Sequence of chain 2.C:
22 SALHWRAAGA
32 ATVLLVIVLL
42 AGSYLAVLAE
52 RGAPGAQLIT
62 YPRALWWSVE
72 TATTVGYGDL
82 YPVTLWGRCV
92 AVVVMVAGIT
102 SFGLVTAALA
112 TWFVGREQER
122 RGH

Sequence of chain 1.C:
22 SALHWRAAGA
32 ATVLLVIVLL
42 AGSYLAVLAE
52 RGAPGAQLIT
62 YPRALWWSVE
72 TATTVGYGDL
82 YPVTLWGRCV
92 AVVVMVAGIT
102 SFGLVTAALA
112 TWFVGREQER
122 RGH

Binding-site contacts:
Ligand atom C12 contacts residue TBA1 of chain 4.F at 0.6 Å.
Ligand atom C34 contacts residue TBA1 of chain 3.F at 0.7 Å.
Ligand atom C12 contacts residue TBA1 of chain 3.F at 0.5 Å.
Ligand atom C31 contacts residue TBA1 of chain 2.F at 1.2 Å.
Ligand atom C11 contacts residue TBA1 of chain 4.F at 0.5 Å.
Ligand atom C12 contacts residue TBA1 of chain 2.F at 0.4 Å.
Ligand atom C24 contacts residue TBA1 of chain 4.F at 0.3 Å.
Ligand atom C42 contacts residue TBA1 of chain 3.F at 0.5 Å.
Ligand atom C21 contacts residue TBA1 of chain 4.F at 0.5 Å.
Ligand atom C42 contacts residue TBA1 of chain 2.F at 0.5 Å.
Ligand atom C14 contacts residue TBA1 of chain 2.F at 0.7 Å.
Ligand atom C22 contacts residue TBA1 of chain 4.F at 0.7 Å.
Ligand atom C24 contacts residue TBA1 of chain 2.F at 0.7 Å.
Ligand atom C21 contacts residue TBA1 of chain 3.F at 1.2 Å.
Ligand atom C13 contacts residue TBA1 of chain 4.F at 0.3 Å.
Ligand atom C11 contacts residue TBA1 of chain 3.F at 1.4 Å.
Ligand atom C44 contacts residue TBA1 of chain 3.F at 0.6 Å.
Ligand atom C44 contacts residue TBA1 of chain 2.F at 0.5 Å.
Ligand atom C33 contacts residue TBA1 of chain 4.F at 0.3 Å.
Ligand atom C41 contacts residue TBA1 of chain 4.F at 0.5 Å.
Ligand atom C34 contacts residue TBA1 of chain 2.F at 0.6 Å.
Ligand atom C24 contacts residue TBA1 of chain 3.F at 0.7 Å.
Ligand atom C31 contacts residue TBA1 of chain 4.F at 0.5 Å.
Ligand atom C14 contacts residue TBA1 of chain 3.F at 0.5 Å.
Ligand atom C23 contacts residue TBA1 of chain 4.F at 0.4 Å.
Ligand atom C44 contacts residue TBA1 of chain 4.F at 0.3 Å.
Ligand atom C34 contacts residue TBA1 of chain 4.F at 0.3 Å.
Ligand atom C11 contacts residue TBA1 of chain 2.F at 1.4 Å.
Ligand atom N1 contacts residue TBA1 of chain 2.F at 0.3 Å (h-bond).
Ligand atom C21 contacts residue TBA1 of chain 2.F at 1.4 Å.
Ligand atom C32 contacts residue TBA1 of chain 3.F at 0.7 Å.
Ligand atom C43 contacts residue TBA1 of chain 4.F at 0.4 Å.
Ligand atom C32 contacts residue TBA1 of chain 4.F at 0.6 Å.
Ligand atom N1 contacts residue TBA1 of chain 3.F at 0.3 Å (h-bond).
Ligand atom C32 contacts residue TBA1 of chain 2.F at 0.5 Å.
Ligand atom C22 contacts residue TBA1 of chain 2.F at 0.7 Å.
Ligand atom C42 contacts residue TBA1 of chain 4.F at 0.7 Å.
Ligand atom N1 contacts residue TBA1 of chain 4.F at 0.5 Å (h-bond).
Ligand atom C14 contacts residue TBA1 of chain 4.F at 0.3 Å.
Ligand atom C22 contacts residue TBA1 of chain 3.F at 0.4 Å.

The protein below binds the small molecule below.
Small molecule (SMILES): CCCC[N+](CCCC)(CCCC)CCCC

Sequence of chain 3.C:
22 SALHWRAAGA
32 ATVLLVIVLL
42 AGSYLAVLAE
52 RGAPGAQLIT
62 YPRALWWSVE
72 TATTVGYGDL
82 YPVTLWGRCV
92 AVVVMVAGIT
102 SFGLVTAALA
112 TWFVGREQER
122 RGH

Sequence of chain 4.C:
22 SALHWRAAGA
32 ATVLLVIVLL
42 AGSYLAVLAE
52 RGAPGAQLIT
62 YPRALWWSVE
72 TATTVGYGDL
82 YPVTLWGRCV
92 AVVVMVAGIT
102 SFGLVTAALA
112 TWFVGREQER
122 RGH